Binding-site contacts:
Ligand atom N2 contacts residue SER415 of chain 2.A at 2.6 Å (h-bond).
Ligand atom O6 contacts residue SER179 of chain 2.A at 3.3 Å.
Ligand atom C2 contacts residue VAL414 of chain 2.A at 4.0 Å (hydrophobic).
Ligand atom O3 contacts residue LYS35 of chain 2.A at 3.4 Å.
Ligand atom O5 contacts residue NAG1 of chain 2.N at 3.4 Å (h-bond).
Ligand atom C6 contacts residue CYS413 of chain 2.A at 3.7 Å (hydrophobic).
Ligand atom C5 contacts residue ASN232 of chain 2.A at 3.6 Å.
Ligand atom C8 contacts residue ASN346 of chain 2.A at 3.4 Å.
Ligand atom C4 contacts residue VAL414 of chain 2.A at 3.5 Å (hydrophobic).
Ligand atom O6 contacts residue CYS347 of chain 2.A at 3.2 Å.
Ligand atom C1 contacts residue VAL414 of chain 2.A at 3.8 Å (hydrophobic).
Ligand atom C6 contacts residue ARG412 of chain 2.A at 3.9 Å.
Ligand atom C1 contacts residue SER415 of chain 2.A at 3.9 Å.
Ligand atom O6 contacts residue GLY348 of chain 2.A at 2.4 Å (h-bond).
Ligand atom O5 contacts residue ASN232 of chain 2.A at 2.3 Å (h-bond).
Ligand atom O6 contacts residue GLU181 of chain 2.A at 3.9 Å.
Ligand atom C1 contacts residue ASN232 of chain 2.A at 1.4 Å.
Ligand atom C7 contacts residue ASN232 of chain 2.A at 3.8 Å.
Ligand atom O3 contacts residue GLN408 of chain 2.A at 3.1 Å (h-bond).
Ligand atom O4 contacts residue VAL414 of chain 2.A at 3.5 Å (h-bond).
Ligand atom C4 contacts residue GLU181 of chain 2.A at 4.0 Å.
Ligand atom C3 contacts residue VAL414 of chain 2.A at 3.2 Å (hydrophobic).
Ligand atom C6 contacts residue GLY348 of chain 2.A at 3.6 Å.
Ligand atom N2 contacts residue ASN232 of chain 2.A at 2.9 Å (h-bond).
Ligand atom C6 contacts residue SER179 of chain 2.A at 3.9 Å.
Ligand atom C8 contacts residue LEU231 of chain 2.A at 3.6 Å (hydrophobic).
Ligand atom C3 contacts residue SER415 of chain 2.A at 3.7 Å.
Ligand atom O4 contacts residue LYS35 of chain 2.A at 3.2 Å.
Ligand atom C2 contacts residue ASN232 of chain 2.A at 2.5 Å.
Ligand atom C5 contacts residue GLU181 of chain 2.A at 3.9 Å.
Ligand atom C8 contacts residue SER415 of chain 2.A at 3.3 Å.
Ligand atom C2 contacts residue SER415 of chain 2.A at 3.5 Å.
Ligand atom C3 contacts residue ASN232 of chain 2.A at 3.8 Å.
Ligand atom C5 contacts residue VAL414 of chain 2.A at 3.4 Å (hydrophobic).
Ligand atom C7 contacts residue ASN346 of chain 2.A at 3.8 Å.
Ligand atom O5 contacts residue CYS413 of chain 2.A at 3.4 Å.
Ligand atom O7 contacts residue ASN346 of chain 2.A at 3.5 Å (h-bond).
Ligand atom C7 contacts residue SER415 of chain 2.A at 3.3 Å.
Ligand atom O3 contacts residue CYS413 of chain 2.A at 3.9 Å.
Ligand atom C1 contacts residue GLU181 of chain 2.A at 3.7 Å.

Sequence of chain 2.A:
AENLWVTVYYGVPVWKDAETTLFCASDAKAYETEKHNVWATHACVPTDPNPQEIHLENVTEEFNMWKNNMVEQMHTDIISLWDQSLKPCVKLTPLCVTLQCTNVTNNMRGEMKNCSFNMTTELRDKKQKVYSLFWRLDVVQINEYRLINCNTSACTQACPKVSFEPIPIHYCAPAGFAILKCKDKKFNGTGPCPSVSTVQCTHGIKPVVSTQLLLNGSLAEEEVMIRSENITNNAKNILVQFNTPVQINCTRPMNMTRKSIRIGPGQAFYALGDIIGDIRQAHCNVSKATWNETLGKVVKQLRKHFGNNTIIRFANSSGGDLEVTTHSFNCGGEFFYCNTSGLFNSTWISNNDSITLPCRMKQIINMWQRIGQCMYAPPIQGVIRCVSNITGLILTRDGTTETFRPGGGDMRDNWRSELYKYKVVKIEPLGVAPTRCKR

A small-molecule ligand and the protein it binds are described below.
Small molecule (SMILES): CC(=O)N[C@H]1[C@H](O[C@H]2[C@H](O)[C@@H](NC(C)=O)CO[C@@H]2CO)O[C@H](CO)[C@@H](O[C@@H]2O[C@H](CO[C@H]3O[C@H](CO)[C@@H](O)[C@H](O)[C@@H]3O)[C@@H](O)[C@H](O[C@H]3O[C@H](CO)[C@@H](O)[C@H](O)[C@@H]3O[C@H]3O[C@H](CO)[C@@H](O)[C@H](O)[C@@H]3O)[C@@H]2O)[C@@H]1O